Binding-site contacts:
Ligand atom C7 contacts residue ASN180 of chain 1.A at 3.4 Å.
Ligand atom C1 contacts residue ASN180 of chain 1.A at 1.4 Å.
Ligand atom C4 contacts residue ASN180 of chain 1.A at 4.2 Å.
Ligand atom N2 contacts residue ASN180 of chain 1.A at 2.8 Å (h-bond).
Ligand atom C2 contacts residue ASN180 of chain 1.A at 2.4 Å.
Ligand atom C8 contacts residue ASN179 of chain 1.A at 4.5 Å.
Ligand atom C8 contacts residue LEU178 of chain 1.A at 3.8 Å (hydrophobic).
Ligand atom C4 contacts residue GLN68 of chain 1.A at 4.3 Å.
Ligand atom C8 contacts residue ASN180 of chain 1.A at 4.5 Å.
Ligand atom O4 contacts residue GLN68 of chain 1.A at 3.8 Å.
Ligand atom O7 contacts residue ASN180 of chain 1.A at 3.5 Å (h-bond).
Ligand atom C5 contacts residue ASN180 of chain 1.A at 3.7 Å.
Ligand atom C3 contacts residue ASN180 of chain 1.A at 3.8 Å.
Ligand atom O5 contacts residue ASN180 of chain 1.A at 2.4 Å (h-bond).
Ligand atom N2 contacts residue LEU178 of chain 1.A at 4.3 Å.
Ligand atom C3 contacts residue GLN68 of chain 1.A at 4.4 Å.
Ligand atom O6 contacts residue GLN68 of chain 1.A at 3.0 Å (h-bond).
Ligand atom C6 contacts residue GLN68 of chain 1.A at 4.0 Å.
Ligand atom C5 contacts residue GLN68 of chain 1.A at 3.9 Å.

A small-molecule ligand and the protein it binds are described below.
Small molecule (SMILES): CC(=O)N[C@H]1[C@H](O[C@H]2[C@H](O)[C@@H](NC(C)=O)CO[C@@H]2CO)O[C@H](CO)[C@@H](O[C@@H]2O[C@H](CO[C@H]3O[C@H](CO)[C@@H](O)[C@H](O)[C@@H]3O)[C@@H](O)[C@H](O[C@H]3O[C@H](CO[C@@H]4O[C@H](CO)[C@@H](O)[C@H](O)[C@@H]4O)[C@@H](O)[C@H](O)[C@@H]3O)[C@@H]2O)[C@@H]1O

Sequence of chain 1.A:
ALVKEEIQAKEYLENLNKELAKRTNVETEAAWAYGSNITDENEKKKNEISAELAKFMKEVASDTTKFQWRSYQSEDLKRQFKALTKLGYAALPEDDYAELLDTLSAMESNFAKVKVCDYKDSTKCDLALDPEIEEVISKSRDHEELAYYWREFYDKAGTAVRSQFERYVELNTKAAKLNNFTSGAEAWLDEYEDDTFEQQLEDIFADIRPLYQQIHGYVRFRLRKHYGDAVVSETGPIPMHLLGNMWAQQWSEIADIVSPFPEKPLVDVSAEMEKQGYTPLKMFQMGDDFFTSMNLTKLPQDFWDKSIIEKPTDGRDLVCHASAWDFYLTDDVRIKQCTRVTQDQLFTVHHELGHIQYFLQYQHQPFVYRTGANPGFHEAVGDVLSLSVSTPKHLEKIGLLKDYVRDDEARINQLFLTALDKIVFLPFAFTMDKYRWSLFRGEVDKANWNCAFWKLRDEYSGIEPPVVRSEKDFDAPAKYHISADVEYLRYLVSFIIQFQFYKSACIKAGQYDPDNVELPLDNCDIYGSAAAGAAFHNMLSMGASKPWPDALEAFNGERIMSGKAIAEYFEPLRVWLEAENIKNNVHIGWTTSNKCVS